A small-molecule ligand and the protein it binds are described below.
Small molecule (SMILES): CC(=O)N[C@@H]1[C@@H](O)[C@H](O)[C@@H](CO)O[C@H]1O

Sequence of chain 1.B:
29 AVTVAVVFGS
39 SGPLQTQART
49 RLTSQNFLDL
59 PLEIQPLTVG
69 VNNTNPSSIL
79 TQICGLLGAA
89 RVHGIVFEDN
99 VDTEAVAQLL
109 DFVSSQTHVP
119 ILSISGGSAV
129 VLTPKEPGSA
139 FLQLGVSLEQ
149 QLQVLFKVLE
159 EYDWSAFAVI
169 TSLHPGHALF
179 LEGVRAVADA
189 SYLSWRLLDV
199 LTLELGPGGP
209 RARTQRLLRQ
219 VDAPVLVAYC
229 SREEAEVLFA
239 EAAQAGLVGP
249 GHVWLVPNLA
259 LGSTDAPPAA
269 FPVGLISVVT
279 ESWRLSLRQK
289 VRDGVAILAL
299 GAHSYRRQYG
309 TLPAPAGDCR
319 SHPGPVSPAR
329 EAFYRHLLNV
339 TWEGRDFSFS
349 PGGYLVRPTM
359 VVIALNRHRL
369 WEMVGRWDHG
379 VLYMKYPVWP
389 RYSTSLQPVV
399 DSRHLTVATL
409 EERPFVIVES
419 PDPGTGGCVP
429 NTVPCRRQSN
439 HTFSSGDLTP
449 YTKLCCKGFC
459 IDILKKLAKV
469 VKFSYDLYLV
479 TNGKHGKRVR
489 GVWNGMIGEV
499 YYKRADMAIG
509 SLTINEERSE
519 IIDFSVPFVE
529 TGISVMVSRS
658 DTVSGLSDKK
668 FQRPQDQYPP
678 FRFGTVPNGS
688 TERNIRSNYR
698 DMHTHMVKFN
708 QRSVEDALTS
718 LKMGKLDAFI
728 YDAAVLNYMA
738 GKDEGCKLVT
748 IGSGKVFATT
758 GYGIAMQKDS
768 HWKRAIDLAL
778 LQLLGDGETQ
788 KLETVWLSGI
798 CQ

Binding-site contacts:
Ligand atom C1 contacts residue ASN70 of chain 1.B at 1.4 Å.
Ligand atom O7 contacts residue ASN70 of chain 1.B at 4.1 Å.
Ligand atom O5 contacts residue ASN70 of chain 1.B at 2.4 Å (h-bond).
Ligand atom C4 contacts residue ASN70 of chain 1.B at 4.2 Å.
Ligand atom C7 contacts residue GLY68 of chain 1.B at 4.4 Å.
Ligand atom N2 contacts residue ASN70 of chain 1.B at 2.9 Å (h-bond).
Ligand atom C5 contacts residue ASN70 of chain 1.B at 3.7 Å.
Ligand atom C7 contacts residue ASN70 of chain 1.B at 3.8 Å.
Ligand atom C8 contacts residue GLY68 of chain 1.B at 4.5 Å.
Ligand atom O7 contacts residue GLY68 of chain 1.B at 4.1 Å.
Ligand atom C3 contacts residue ASN70 of chain 1.B at 3.8 Å.
Ligand atom C2 contacts residue ASN70 of chain 1.B at 2.5 Å.